This small molecule binds to this protein.
Small molecule (SMILES): CC(C)(COP(=O)(O)OP(=O)(O)OC[C@H]1O[C@@H](n2cnc3c(N)ncnc32)[C@H](O)[C@@H]1OP(=O)(O)O)[C@@H](O)C(=O)NCCC(=O)NCCSC(=O)C[C@@](O)(CC(=O)O)C(=O)O

Binding-site contacts:
Ligand atom N4 contacts residue ILE485 of chain 3.B at 2.8 Å (h-bond).
Ligand atom N5 contacts residue ILE488 of chain 3.B at 2.9 Å (h-bond).
Ligand atom C25 contacts residue HIS490 of chain 3.B at 3.3 Å.
Ligand atom O17 contacts residue HIS415 of chain 3.B at 2.6 Å (h-bond).
Ligand atom O17 contacts residue VAL419 of chain 3.B at 3.3 Å.
Ligand atom C18 contacts residue ALA453 of chain 3.B at 3.4 Å (hydrophobic).
Ligand atom O12 contacts residue SER49 of chain 2.B at 2.4 Å (h-bond).
Ligand atom O17 contacts residue ARG600 of chain 4.B at 2.9 Å (salt-bridge).
Ligand atom O21 contacts residue GLY489 of chain 3.B at 3.5 Å.
Ligand atom N4 contacts residue ILE488 of chain 3.B at 2.8 Å (h-bond).
Ligand atom N6 contacts residue ARG449 of chain 3.B at 3.2 Å (salt-bridge).
Ligand atom O9 contacts residue LYS533 of chain 3.B at 3.4 Å.
Ligand atom C17 contacts residue PRO448 of chain 3.B at 3.3 Å (hydrophobic).
Ligand atom O18 contacts residue VAL419 of chain 3.B at 3.4 Å.
Ligand atom O19 contacts residue ARG580 of chain 3.B at 2.8 Å (salt-bridge).
Ligand atom O17 contacts residue HIS490 of chain 3.B at 3.4 Å (h-bond).
Ligand atom N contacts residue LEU536 of chain 3.B at 3.5 Å.
Ligand atom O14 contacts residue ALA453 of chain 3.B at 3.4 Å.
Ligand atom C19 contacts residue ASN539 of chain 3.B at 3.5 Å.
Ligand atom O15 contacts residue GLY451 of chain 3.B at 2.9 Å (h-bond).
Ligand atom O13 contacts residue ASN484 of chain 3.B at 3.5 Å (h-bond).
Ligand atom C26 contacts residue ARG580 of chain 3.B at 3.5 Å.
Ligand atom O20 contacts residue HIS490 of chain 3.B at 2.7 Å (h-bond).
Ligand atom O11 contacts residue LYS533 of chain 3.B at 3.4 Å (salt-bridge).
Ligand atom C25 contacts residue VAL419 of chain 3.B at 3.4 Å (hydrophobic).
Ligand atom O19 contacts residue ARG501 of chain 3.B at 2.7 Å (salt-bridge).
Ligand atom C16 contacts residue ILE488 of chain 3.B at 3.4 Å (hydrophobic).
Ligand atom O14 contacts residue ASN539 of chain 3.B at 2.9 Å (h-bond).
Ligand atom C20 contacts residue ASN539 of chain 3.B at 3.3 Å.
Ligand atom O19 contacts residue HIS415 of chain 3.B at 3.3 Å.
Ligand atom C11 contacts residue ASN484 of chain 3.B at 3.4 Å.
Ligand atom O5 contacts residue ARG597 of chain 4.B at 2.8 Å (salt-bridge).
Ligand atom O4 contacts residue ARG597 of chain 4.B at 3.4 Å (salt-bridge).
Ligand atom O14 contacts residue GLY487 of chain 3.B at 2.8 Å (h-bond).
Ligand atom O16 contacts residue ARG600 of chain 4.B at 2.9 Å (salt-bridge).
Ligand atom O20 contacts residue ARG501 of chain 3.B at 2.9 Å (salt-bridge).
Ligand atom O18 contacts residue ARG580 of chain 3.B at 2.7 Å (salt-bridge).
Ligand atom N3 contacts residue ILE485 of chain 3.B at 3.0 Å (h-bond).
Ligand atom O18 contacts residue PHE450 of chain 3.B at 3.4 Å.
Ligand atom C10 contacts residue ASN484 of chain 3.B at 3.4 Å.

Sequence of chain 2.B:
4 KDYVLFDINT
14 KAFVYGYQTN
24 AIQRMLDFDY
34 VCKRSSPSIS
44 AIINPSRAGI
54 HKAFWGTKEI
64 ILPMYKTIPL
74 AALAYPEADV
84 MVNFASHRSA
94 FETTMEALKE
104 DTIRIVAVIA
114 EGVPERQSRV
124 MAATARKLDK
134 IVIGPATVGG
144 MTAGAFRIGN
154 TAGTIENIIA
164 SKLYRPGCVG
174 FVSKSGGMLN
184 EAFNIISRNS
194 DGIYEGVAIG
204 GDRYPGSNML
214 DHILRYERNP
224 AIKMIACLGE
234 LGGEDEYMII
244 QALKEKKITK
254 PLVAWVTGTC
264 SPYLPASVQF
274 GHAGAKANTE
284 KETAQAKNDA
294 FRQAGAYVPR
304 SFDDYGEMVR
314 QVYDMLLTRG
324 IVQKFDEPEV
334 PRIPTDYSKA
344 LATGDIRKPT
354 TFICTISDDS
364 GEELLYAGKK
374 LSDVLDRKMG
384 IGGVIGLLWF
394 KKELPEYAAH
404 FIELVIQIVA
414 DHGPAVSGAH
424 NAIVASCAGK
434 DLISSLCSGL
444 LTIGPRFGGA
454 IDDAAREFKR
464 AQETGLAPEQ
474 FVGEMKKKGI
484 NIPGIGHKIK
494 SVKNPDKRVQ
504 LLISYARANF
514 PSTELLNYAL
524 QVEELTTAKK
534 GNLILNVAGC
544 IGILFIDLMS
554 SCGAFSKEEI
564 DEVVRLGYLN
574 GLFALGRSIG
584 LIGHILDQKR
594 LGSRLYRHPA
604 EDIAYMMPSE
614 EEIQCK

Sequence of chain 4.B:
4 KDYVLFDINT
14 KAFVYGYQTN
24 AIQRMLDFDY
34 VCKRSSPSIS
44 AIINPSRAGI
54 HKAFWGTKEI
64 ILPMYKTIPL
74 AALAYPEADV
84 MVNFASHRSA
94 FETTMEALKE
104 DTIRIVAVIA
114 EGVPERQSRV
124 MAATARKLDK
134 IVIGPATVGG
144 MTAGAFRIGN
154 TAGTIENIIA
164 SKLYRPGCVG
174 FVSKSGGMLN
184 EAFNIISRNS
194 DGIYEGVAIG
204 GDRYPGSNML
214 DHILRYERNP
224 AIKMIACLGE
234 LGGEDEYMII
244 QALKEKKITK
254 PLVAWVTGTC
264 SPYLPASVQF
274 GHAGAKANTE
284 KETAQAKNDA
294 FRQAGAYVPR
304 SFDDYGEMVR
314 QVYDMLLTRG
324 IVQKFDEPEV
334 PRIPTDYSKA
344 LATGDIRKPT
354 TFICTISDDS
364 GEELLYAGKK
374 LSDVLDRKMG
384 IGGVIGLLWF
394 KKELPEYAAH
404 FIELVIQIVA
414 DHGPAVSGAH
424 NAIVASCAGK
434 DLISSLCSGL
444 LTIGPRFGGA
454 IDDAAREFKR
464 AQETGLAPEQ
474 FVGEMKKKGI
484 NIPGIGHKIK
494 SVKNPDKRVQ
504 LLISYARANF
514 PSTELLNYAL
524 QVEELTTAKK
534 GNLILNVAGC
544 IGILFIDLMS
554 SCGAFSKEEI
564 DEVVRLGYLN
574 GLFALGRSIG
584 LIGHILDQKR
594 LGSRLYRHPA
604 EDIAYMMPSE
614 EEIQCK

Sequence of chain 3.B:
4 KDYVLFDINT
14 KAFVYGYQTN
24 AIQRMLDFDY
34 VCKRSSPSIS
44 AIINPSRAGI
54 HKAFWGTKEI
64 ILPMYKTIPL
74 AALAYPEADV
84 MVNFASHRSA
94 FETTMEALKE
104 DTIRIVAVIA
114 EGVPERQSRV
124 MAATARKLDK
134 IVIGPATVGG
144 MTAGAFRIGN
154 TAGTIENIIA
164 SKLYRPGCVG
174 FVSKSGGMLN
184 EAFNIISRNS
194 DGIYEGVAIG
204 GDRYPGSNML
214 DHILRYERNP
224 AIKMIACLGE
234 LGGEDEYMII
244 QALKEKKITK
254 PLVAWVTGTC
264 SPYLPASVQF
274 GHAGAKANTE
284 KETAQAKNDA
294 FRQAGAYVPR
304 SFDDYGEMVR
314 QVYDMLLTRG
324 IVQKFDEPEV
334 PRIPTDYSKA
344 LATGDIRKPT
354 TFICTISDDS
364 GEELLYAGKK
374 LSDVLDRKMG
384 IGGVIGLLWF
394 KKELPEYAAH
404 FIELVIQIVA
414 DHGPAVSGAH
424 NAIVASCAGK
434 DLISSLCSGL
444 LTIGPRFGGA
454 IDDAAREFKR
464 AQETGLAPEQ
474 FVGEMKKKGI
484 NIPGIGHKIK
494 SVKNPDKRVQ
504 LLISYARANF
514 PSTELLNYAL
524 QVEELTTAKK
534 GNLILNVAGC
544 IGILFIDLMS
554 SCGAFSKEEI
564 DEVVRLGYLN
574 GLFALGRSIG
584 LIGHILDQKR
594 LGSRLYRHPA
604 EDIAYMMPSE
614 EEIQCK